Sequence of chain 2.G:
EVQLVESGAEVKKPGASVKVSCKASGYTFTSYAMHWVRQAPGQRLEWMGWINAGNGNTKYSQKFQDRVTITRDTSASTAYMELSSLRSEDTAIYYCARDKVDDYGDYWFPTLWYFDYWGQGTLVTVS

A protein and the small-molecule ligand that binds it are described below.
Small molecule (SMILES): CC(=O)N[C@@H]1[C@@H](O)[C@H](O)[C@@H](CO)O[C@H]1O

Sequence of chain 2.E:
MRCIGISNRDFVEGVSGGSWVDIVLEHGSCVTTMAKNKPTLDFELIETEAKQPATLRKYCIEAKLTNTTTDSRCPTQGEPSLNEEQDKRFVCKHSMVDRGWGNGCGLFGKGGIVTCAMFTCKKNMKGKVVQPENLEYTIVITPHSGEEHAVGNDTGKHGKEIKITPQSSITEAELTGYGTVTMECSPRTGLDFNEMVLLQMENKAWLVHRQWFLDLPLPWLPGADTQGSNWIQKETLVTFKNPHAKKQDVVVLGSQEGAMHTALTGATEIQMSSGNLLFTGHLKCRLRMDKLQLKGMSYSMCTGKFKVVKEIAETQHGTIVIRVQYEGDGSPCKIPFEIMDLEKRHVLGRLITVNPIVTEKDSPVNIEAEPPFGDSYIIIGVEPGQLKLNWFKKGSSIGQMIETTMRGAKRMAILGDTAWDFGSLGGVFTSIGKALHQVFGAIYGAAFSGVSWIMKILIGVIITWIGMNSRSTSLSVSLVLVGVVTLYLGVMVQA

Binding-site contacts:
Ligand atom C2 contacts residue ASN67 of chain 2.E at 2.5 Å.
Ligand atom C5 contacts residue ASN67 of chain 2.E at 3.6 Å.
Ligand atom O5 contacts residue GLN65 of chain 2.G at 3.9 Å.
Ligand atom O6 contacts residue GLN65 of chain 2.G at 4.2 Å.
Ligand atom O3 contacts residue ASP66 of chain 2.G at 3.8 Å.
Ligand atom O6 contacts residue ASP66 of chain 2.G at 2.8 Å (salt-bridge).
Ligand atom C3 contacts residue ASP66 of chain 2.G at 4.3 Å.
Ligand atom C6 contacts residue TYR60 of chain 2.G at 3.8 Å (hydrophobic).
Ligand atom C8 contacts residue GLN65 of chain 2.G at 3.5 Å.
Ligand atom C5 contacts residue TYR60 of chain 2.G at 4.2 Å (hydrophobic).
Ligand atom O7 contacts residue MET118 of chain 2.E at 3.9 Å.
Ligand atom O7 contacts residue ARG89 of chain 2.E at 4.0 Å.
Ligand atom O5 contacts residue TYR60 of chain 2.G at 3.5 Å.
Ligand atom N2 contacts residue GLN65 of chain 2.G at 4.4 Å.
Ligand atom O3 contacts residue GLN65 of chain 2.G at 3.2 Å.
Ligand atom C3 contacts residue ASN67 of chain 2.E at 3.8 Å.
Ligand atom C1 contacts residue ASN67 of chain 2.E at 1.4 Å.
Ligand atom C1 contacts residue GLN65 of chain 2.G at 3.7 Å.
Ligand atom C4 contacts residue ASN67 of chain 2.E at 4.2 Å.
Ligand atom O7 contacts residue ASN67 of chain 2.E at 4.1 Å.
Ligand atom O5 contacts residue ASN67 of chain 2.E at 2.4 Å (h-bond).
Ligand atom C4 contacts residue ASP66 of chain 2.G at 3.8 Å.
Ligand atom O3 contacts residue ASN67 of chain 2.E at 4.4 Å.
Ligand atom C7 contacts residue ASN67 of chain 2.E at 3.6 Å.
Ligand atom N2 contacts residue ASN67 of chain 2.E at 3.1 Å (h-bond).
Ligand atom C6 contacts residue ASP66 of chain 2.G at 4.2 Å.
Ligand atom O4 contacts residue ASP66 of chain 2.G at 4.2 Å.
Ligand atom C6 contacts residue GLN65 of chain 2.G at 4.1 Å.
Ligand atom C3 contacts residue GLN65 of chain 2.G at 4.1 Å.
Ligand atom C2 contacts residue GLN65 of chain 2.G at 3.4 Å.
Ligand atom C8 contacts residue ASN67 of chain 2.E at 3.6 Å.